A protein and the small-molecule ligand that binds it are described below.
Small molecule (SMILES): CC(=O)N[C@@H]1[C@@H](O)[C@H](O)[C@@H](CO)O[C@H]1O

Binding-site contacts:
Ligand atom O5 contacts residue VAL22 of chain 1.A at 3.6 Å.
Ligand atom C6 contacts residue VAL22 of chain 1.A at 4.3 Å (hydrophobic).
Ligand atom C1 contacts residue VAL22 of chain 1.A at 4.4 Å (hydrophobic).
Ligand atom O7 contacts residue ARG136 of chain 1.A at 4.3 Å.
Ligand atom C4 contacts residue ASN19 of chain 1.A at 4.2 Å.
Ligand atom O5 contacts residue ASN19 of chain 1.A at 2.3 Å (h-bond).
Ligand atom C7 contacts residue ASN19 of chain 1.A at 3.6 Å.
Ligand atom O7 contacts residue ASN19 of chain 1.A at 3.8 Å.
Ligand atom C1 contacts residue ASN19 of chain 1.A at 1.4 Å.
Ligand atom C5 contacts residue ASN19 of chain 1.A at 3.6 Å.
Ligand atom C2 contacts residue ASN19 of chain 1.A at 2.5 Å.
Ligand atom C5 contacts residue VAL22 of chain 1.A at 4.5 Å (hydrophobic).
Ligand atom C3 contacts residue ASN19 of chain 1.A at 3.8 Å.
Ligand atom O6 contacts residue VAL22 of chain 1.A at 4.5 Å.
Ligand atom N2 contacts residue ASN19 of chain 1.A at 3.0 Å (h-bond).

Sequence of chain 1.A:
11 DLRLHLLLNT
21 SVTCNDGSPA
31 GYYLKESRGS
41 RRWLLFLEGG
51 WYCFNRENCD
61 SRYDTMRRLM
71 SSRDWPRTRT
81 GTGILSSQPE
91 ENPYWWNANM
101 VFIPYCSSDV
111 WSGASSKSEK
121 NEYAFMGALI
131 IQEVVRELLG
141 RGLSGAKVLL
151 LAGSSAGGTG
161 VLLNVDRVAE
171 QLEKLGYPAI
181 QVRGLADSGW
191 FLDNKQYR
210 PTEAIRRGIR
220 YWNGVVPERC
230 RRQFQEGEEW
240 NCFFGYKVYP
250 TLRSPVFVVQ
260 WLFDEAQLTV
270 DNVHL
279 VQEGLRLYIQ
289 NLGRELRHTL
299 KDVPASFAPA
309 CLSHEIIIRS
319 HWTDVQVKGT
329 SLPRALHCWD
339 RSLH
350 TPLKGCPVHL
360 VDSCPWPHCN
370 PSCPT